Binding-site contacts:
Ligand atom C17 contacts residue HIS164 of chain 1.A at 3.7 Å.
Ligand atom C29 contacts residue GLU166 of chain 1.A at 3.5 Å.
Ligand atom C27 contacts residue ASN142 of chain 1.A at 3.6 Å.
Ligand atom O10 contacts residue GLU166 of chain 1.A at 3.0 Å (salt-bridge).
Ligand atom O30 contacts residue HIS172 of chain 1.A at 3.4 Å.
Ligand atom C12 contacts residue MET165 of chain 1.A at 4.0 Å (hydrophobic).
Ligand atom N19 contacts residue HIS164 of chain 1.A at 2.9 Å (h-bond).
Ligand atom C24 contacts residue SER144 of chain 1.A at 3.8 Å.
Ligand atom C16 contacts residue MET49 of chain 1.A at 3.9 Å (hydrophobic).
Ligand atom O22 contacts residue SER144 of chain 1.A at 3.6 Å (h-bond).
Ligand atom C24 contacts residue HIS163 of chain 1.A at 3.7 Å.
Ligand atom C15 contacts residue MET165 of chain 1.A at 3.8 Å (hydrophobic).
Ligand atom C16 contacts residue HIS41 of chain 1.A at 3.7 Å.
Ligand atom O30 contacts residue GLU166 of chain 1.A at 3.4 Å.
Ligand atom O30 contacts residue PHE140 of chain 1.A at 3.5 Å.
Ligand atom O30 contacts residue HIS163 of chain 1.A at 2.6 Å (h-bond).
Ligand atom C21 contacts residue HIS41 of chain 1.A at 4.0 Å.
Ligand atom C26 contacts residue ASN142 of chain 1.A at 3.4 Å.
Ligand atom N11 contacts residue GLN189 of chain 1.A at 3.3 Å (h-bond).
Ligand atom C20 contacts residue CYS145 of chain 1.A at 2.7 Å (hydrophobic).
Ligand atom C24 contacts residue CYS145 of chain 1.A at 3.2 Å (hydrophobic).
Ligand atom O22 contacts residue CYS145 of chain 1.A at 2.9 Å (h-bond).
Ligand atom C27 contacts residue LEU141 of chain 1.A at 3.7 Å (hydrophobic).
Ligand atom N28 contacts residue LEU141 of chain 1.A at 4.0 Å.
Ligand atom C15 contacts residue HIS164 of chain 1.A at 3.9 Å.
Ligand atom C12 contacts residue HIS164 of chain 1.A at 3.6 Å.
Ligand atom N19 contacts residue MET165 of chain 1.A at 3.9 Å.
Ligand atom C20 contacts residue HIS164 of chain 1.A at 3.9 Å.
Ligand atom N28 contacts residue GLU166 of chain 1.A at 3.1 Å (salt-bridge).
Ligand atom N19 contacts residue CYS145 of chain 1.A at 3.0 Å (h-bond).
Ligand atom C13 contacts residue HIS41 of chain 1.A at 4.0 Å.
Ligand atom C29 contacts residue HIS163 of chain 1.A at 3.6 Å.
Ligand atom N28 contacts residue PHE140 of chain 1.A at 3.2 Å (h-bond).
Ligand atom O22 contacts residue GLY143 of chain 1.A at 3.5 Å (h-bond).
Ligand atom O8 contacts residue GLN189 of chain 1.A at 3.7 Å.
Ligand atom O30 contacts residue MET165 of chain 1.A at 3.8 Å.
Ligand atom C21 contacts residue CYS145 of chain 1.A at 1.8 Å (hydrophobic).
Ligand atom C7 contacts residue GLU166 of chain 1.A at 3.3 Å.
Ligand atom O10 contacts residue MET165 of chain 1.A at 3.5 Å.
Ligand atom C9 contacts residue GLN189 of chain 1.A at 4.0 Å.

Sequence of chain 1.A:
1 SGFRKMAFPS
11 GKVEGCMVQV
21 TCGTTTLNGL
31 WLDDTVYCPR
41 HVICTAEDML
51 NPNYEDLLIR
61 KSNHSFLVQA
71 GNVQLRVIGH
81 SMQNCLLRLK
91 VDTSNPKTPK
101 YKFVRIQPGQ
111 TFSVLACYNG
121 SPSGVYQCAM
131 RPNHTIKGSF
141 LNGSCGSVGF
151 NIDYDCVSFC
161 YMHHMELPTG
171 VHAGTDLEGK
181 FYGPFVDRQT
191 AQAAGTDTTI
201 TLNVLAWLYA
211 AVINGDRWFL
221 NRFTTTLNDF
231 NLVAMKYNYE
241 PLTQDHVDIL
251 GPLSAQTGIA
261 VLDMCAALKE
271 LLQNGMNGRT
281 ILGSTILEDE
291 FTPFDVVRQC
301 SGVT

The protein below binds the small molecule below.
Small molecule (SMILES): CC(C)C[C@H](NC(=O)OCc1ccccc1)C(=O)N[C@H](CO)C[C@@H]1CCNC1=O